Binding-site contacts:
Ligand atom CB contacts residue HIS66 of chain 1.A at 3.8 Å.
Ligand atom O contacts residue SER180 of chain 1.A at 2.7 Å (h-bond).
Ligand atom C contacts residue ARG120 of chain 1.A at 3.6 Å.
Ligand atom CB contacts residue VAL35 of chain 1.A at 4.0 Å (hydrophobic).
Ligand atom CG2 contacts residue VAL35 of chain 1.A at 3.5 Å (hydrophobic).
Ligand atom CG2 contacts residue GLY37 of chain 1.A at 3.4 Å.
Ligand atom CB contacts residue ARG120 of chain 1.A at 3.3 Å.
Ligand atom N contacts residue SER142 of chain 1.A at 4.2 Å.
Ligand atom OG1 contacts residue THR32 of chain 1.A at 4.1 Å.
Ligand atom C contacts residue THR34 of chain 1.A at 3.6 Å.
Ligand atom N contacts residue ILE64 of chain 1.A at 4.1 Å.
Ligand atom CG2 contacts residue TYR36 of chain 1.A at 3.9 Å (hydrophobic).
Ligand atom O contacts residue ARG120 of chain 1.A at 3.6 Å.
Ligand atom OXT contacts residue GLU179 of chain 1.A at 3.4 Å.
Ligand atom CG2 contacts residue HIS66 of chain 1.A at 4.1 Å.
Ligand atom OXT contacts residue THR34 of chain 1.A at 2.6 Å.
Ligand atom OXT contacts residue ARG194 of chain 1.A at 4.1 Å.
Ligand atom CA contacts residue ARG120 of chain 1.A at 4.1 Å.
Ligand atom OXT contacts residue SER180 of chain 1.A at 2.8 Å (h-bond).
Ligand atom N contacts residue HIS66 of chain 1.A at 4.3 Å.
Ligand atom C contacts residue SER180 of chain 1.A at 3.6 Å.
Ligand atom C contacts residue GLU179 of chain 1.A at 4.2 Å.
Ligand atom OXT contacts residue VAL35 of chain 1.A at 4.4 Å.
Ligand atom CA contacts residue VAL35 of chain 1.A at 4.0 Å (hydrophobic).
Ligand atom CA contacts residue GLU179 of chain 1.A at 4.5 Å.
Ligand atom OXT contacts residue ARG120 of chain 1.A at 3.6 Å.
Ligand atom N contacts residue ALA140 of chain 1.A at 3.4 Å (h-bond).
Ligand atom CA contacts residue THR34 of chain 1.A at 4.1 Å.
Ligand atom OG1 contacts residue HIS66 of chain 1.A at 2.5 Å (h-bond).
Ligand atom O contacts residue ILE64 of chain 1.A at 3.5 Å.
Ligand atom C contacts residue ARG194 of chain 1.A at 3.8 Å.
Ligand atom CG2 contacts residue THR32 of chain 1.A at 4.2 Å.
Ligand atom N contacts residue PRO141 of chain 1.A at 4.2 Å.
Ligand atom O contacts residue THR97 of chain 1.A at 4.2 Å.
Ligand atom CB contacts residue THR32 of chain 1.A at 4.1 Å.
Ligand atom CG2 contacts residue PRO141 of chain 1.A at 4.3 Å (hydrophobic).
Ligand atom O contacts residue ARG194 of chain 1.A at 3.3 Å (salt-bridge).
Ligand atom OG1 contacts residue ARG120 of chain 1.A at 2.5 Å (salt-bridge).
Ligand atom CB contacts residue THR34 of chain 1.A at 3.9 Å.

Sequence of chain 1.A:
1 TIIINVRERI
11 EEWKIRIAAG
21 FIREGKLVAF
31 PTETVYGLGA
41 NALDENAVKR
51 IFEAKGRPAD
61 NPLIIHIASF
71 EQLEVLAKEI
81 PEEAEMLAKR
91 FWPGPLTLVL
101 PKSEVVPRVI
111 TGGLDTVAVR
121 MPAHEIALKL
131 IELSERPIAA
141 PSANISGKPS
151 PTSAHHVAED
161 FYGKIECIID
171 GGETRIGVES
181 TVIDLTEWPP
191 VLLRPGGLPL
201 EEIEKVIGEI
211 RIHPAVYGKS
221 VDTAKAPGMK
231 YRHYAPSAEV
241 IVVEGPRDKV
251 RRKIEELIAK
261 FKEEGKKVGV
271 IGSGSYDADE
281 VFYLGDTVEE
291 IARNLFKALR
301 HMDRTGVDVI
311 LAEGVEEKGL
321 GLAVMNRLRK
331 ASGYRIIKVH

This small molecule binds to this protein.
Small molecule (SMILES): C[C@@H](O)[C@H](N)C(=O)O